Binding-site contacts:
Ligand atom N2 contacts residue ASN603 of chain 1.A at 2.7 Å (h-bond).
Ligand atom C1 contacts residue ASN603 of chain 1.A at 1.4 Å.
Ligand atom C4 contacts residue ASN603 of chain 1.A at 4.2 Å.
Ligand atom C7 contacts residue ASN603 of chain 1.A at 3.5 Å.
Ligand atom C3 contacts residue ASN603 of chain 1.A at 3.8 Å.
Ligand atom O5 contacts residue ASN603 of chain 1.A at 2.4 Å (h-bond).
Ligand atom C8 contacts residue ASN603 of chain 1.A at 3.8 Å.
Ligand atom C5 contacts residue ASN603 of chain 1.A at 3.7 Å.
Ligand atom C2 contacts residue ASN603 of chain 1.A at 2.5 Å.
Ligand atom O7 contacts residue ASN603 of chain 1.A at 4.1 Å.

The small molecule below binds the protein below.
Small molecule (SMILES): CC(=O)N[C@@H]1[C@@H](O)[C@H](O)[C@@H](CO)O[C@H]1O

Sequence of chain 1.A:
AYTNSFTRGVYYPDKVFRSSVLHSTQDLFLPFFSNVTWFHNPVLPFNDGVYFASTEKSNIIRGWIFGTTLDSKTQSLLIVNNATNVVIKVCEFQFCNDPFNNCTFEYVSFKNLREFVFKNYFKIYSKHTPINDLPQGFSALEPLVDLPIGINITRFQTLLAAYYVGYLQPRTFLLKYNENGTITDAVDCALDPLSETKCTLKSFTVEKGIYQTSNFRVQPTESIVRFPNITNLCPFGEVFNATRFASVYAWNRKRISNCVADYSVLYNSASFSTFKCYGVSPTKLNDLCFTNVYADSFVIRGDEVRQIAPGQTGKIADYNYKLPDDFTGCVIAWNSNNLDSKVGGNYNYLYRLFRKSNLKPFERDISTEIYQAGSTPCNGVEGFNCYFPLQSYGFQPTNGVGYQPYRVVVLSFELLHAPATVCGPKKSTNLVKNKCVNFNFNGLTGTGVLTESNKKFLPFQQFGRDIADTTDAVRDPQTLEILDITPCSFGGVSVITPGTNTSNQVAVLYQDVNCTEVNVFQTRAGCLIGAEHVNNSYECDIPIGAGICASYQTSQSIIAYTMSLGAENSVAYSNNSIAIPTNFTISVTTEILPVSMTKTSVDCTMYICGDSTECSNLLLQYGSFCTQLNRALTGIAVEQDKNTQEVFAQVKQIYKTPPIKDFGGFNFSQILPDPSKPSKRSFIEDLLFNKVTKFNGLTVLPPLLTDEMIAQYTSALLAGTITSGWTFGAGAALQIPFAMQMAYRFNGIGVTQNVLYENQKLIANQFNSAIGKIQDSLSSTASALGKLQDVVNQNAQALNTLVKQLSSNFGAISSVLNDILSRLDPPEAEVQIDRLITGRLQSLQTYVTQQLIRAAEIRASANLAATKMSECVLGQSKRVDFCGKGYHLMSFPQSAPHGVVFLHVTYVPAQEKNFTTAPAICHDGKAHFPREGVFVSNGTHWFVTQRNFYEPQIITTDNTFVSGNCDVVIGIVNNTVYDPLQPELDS